Sequence of chain 1.HB:
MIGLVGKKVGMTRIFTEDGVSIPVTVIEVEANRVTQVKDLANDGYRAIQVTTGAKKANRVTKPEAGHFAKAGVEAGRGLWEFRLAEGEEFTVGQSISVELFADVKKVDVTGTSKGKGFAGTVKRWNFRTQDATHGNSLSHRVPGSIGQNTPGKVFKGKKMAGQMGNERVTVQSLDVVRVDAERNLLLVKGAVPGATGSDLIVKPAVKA

A protein and the small-molecule ligand that binds it are described below.
Small molecule (SMILES): Nc1nc2[nH]cnc2c(=O)[nH]1

Binding-site contacts:
Ligand atom N7 contacts residue ARG59 of chain 1.HB at 4.5 Å.
Ligand atom C8 contacts residue ARG59 of chain 1.HB at 3.7 Å.
Ligand atom C8 contacts residue ASN58 of chain 1.HB at 4.3 Å.
Ligand atom N9 contacts residue ASN58 of chain 1.HB at 4.3 Å.
Ligand atom N9 contacts residue ARG59 of chain 1.HB at 3.8 Å.